Binding-site contacts:
Ligand atom O5 contacts residue THR255 of chain 1.B at 4.2 Å.
Ligand atom C1 contacts residue THR127 of chain 1.B at 4.0 Å.
Ligand atom C1 contacts residue ASN253 of chain 1.B at 1.5 Å.
Ligand atom O6 contacts residue THR255 of chain 1.B at 4.3 Å.
Ligand atom C3 contacts residue ASN253 of chain 1.B at 3.9 Å.
Ligand atom C5 contacts residue THR255 of chain 1.B at 4.4 Å.
Ligand atom C1 contacts residue THR255 of chain 1.B at 3.9 Å.
Ligand atom O5 contacts residue THR127 of chain 1.B at 3.6 Å.
Ligand atom N2 contacts residue ASN253 of chain 1.B at 3.0 Å (h-bond).
Ligand atom O7 contacts residue ASN253 of chain 1.B at 3.4 Å (h-bond).
Ligand atom C5 contacts residue ASN253 of chain 1.B at 3.8 Å.
Ligand atom O5 contacts residue ASN253 of chain 1.B at 2.4 Å (h-bond).
Ligand atom C4 contacts residue ASN253 of chain 1.B at 4.3 Å.
Ligand atom O6 contacts residue THR127 of chain 1.B at 4.4 Å.
Ligand atom C2 contacts residue ASN253 of chain 1.B at 2.5 Å.
Ligand atom C7 contacts residue ASN253 of chain 1.B at 3.4 Å.
Ligand atom C8 contacts residue ASN253 of chain 1.B at 3.8 Å.

Sequence of chain 1.B:
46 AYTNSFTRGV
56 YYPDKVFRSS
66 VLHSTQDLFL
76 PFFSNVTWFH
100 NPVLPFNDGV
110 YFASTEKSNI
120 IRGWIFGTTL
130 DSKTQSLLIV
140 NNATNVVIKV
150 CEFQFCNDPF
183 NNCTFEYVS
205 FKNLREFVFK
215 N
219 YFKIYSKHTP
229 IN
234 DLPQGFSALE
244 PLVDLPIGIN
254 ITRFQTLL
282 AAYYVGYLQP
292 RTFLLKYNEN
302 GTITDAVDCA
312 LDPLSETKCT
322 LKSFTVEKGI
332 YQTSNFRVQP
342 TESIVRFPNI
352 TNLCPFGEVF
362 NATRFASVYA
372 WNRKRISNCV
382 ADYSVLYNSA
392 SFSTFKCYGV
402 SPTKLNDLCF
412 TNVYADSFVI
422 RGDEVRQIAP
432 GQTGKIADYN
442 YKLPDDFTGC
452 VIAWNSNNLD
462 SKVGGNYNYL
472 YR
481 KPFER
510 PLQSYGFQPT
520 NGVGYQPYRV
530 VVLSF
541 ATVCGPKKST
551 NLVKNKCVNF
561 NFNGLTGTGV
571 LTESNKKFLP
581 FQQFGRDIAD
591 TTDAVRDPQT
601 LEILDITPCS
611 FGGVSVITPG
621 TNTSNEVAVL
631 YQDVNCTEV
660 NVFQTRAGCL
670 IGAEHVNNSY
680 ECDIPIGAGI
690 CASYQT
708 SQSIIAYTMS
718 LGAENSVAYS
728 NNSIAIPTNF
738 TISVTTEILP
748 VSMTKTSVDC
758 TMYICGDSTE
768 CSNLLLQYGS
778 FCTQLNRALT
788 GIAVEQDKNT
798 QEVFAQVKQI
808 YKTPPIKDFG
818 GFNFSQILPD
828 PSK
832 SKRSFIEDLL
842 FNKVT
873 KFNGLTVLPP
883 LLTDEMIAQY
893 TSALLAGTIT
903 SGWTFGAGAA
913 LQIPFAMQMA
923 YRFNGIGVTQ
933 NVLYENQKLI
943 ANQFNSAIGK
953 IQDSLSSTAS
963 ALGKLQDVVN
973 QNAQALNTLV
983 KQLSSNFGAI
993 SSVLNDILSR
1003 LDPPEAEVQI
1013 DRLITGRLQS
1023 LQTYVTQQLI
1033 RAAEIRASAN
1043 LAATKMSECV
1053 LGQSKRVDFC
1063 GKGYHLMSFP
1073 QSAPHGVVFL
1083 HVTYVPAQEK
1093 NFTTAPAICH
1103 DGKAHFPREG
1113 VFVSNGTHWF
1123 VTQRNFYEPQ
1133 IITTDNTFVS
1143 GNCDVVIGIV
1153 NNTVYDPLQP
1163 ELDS

The protein below binds the small molecule below.
Small molecule (SMILES): CC(=O)N[C@@H]1[C@@H](O)[C@H](O)[C@@H](CO)O[C@H]1O